The small molecule below binds the protein below.
Small molecule (SMILES): CCCOc1ccc2cc(S(=O)(=O)Nc3ccc(C(=O)O)cc3)ccc2c1

Sequence of chain 5.A:
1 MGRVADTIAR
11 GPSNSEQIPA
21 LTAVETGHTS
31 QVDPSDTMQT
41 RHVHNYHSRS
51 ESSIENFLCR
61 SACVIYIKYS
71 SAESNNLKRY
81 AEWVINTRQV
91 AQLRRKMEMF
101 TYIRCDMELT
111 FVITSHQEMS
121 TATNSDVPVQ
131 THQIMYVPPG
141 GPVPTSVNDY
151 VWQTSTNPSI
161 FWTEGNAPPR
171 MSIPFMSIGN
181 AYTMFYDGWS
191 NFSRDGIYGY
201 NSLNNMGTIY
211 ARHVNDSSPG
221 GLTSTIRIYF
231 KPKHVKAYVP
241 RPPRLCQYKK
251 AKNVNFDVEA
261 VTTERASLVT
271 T

Sequence of chain 5.C:
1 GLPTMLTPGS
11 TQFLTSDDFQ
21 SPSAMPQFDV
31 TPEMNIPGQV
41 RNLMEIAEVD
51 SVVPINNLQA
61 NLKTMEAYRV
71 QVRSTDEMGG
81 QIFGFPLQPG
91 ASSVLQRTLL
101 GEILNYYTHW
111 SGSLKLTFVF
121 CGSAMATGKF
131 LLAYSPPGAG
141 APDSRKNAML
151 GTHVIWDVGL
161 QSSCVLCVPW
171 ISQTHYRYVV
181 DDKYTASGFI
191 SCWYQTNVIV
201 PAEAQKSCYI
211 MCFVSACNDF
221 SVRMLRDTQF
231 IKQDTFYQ

Binding-site contacts:
Ligand atom C8 contacts residue ASN148 of chain 23.A at 3.3 Å.
Ligand atom C16 contacts residue THR235 of chain 5.C at 3.8 Å.
Ligand atom C16 contacts residue PHE236 of chain 5.C at 3.7 Å (hydrophobic).
Ligand atom C9 contacts residue ASN148 of chain 23.A at 3.7 Å.
Ligand atom N1 contacts residue GLN233 of chain 5.C at 3.3 Å (h-bond).
Ligand atom O5 contacts residue TYR229 of chain 5.A at 3.8 Å.
Ligand atom S1 contacts residue GLN233 of chain 5.C at 3.7 Å.
Ligand atom C20 contacts residue ARG212 of chain 23.A at 3.4 Å.
Ligand atom C10 contacts residue ASP234 of chain 5.C at 3.8 Å.
Ligand atom O2 contacts residue ASP234 of chain 5.C at 3.7 Å.
Ligand atom C20 contacts residue ARG227 of chain 5.A at 3.6 Å.
Ligand atom C1 contacts residue GLN153 of chain 23.A at 3.4 Å.
Ligand atom C4 contacts residue ASN148 of chain 23.A at 3.3 Å.
Ligand atom N1 contacts residue PHE236 of chain 5.C at 3.6 Å.
Ligand atom C8 contacts residue ASP234 of chain 5.C at 3.3 Å.
Ligand atom O1 contacts residue ASP149 of chain 23.A at 3.6 Å.
Ligand atom C4 contacts residue ASP149 of chain 23.A at 3.5 Å.
Ligand atom C6 contacts residue GLN153 of chain 23.A at 3.2 Å.
Ligand atom C14 contacts residue TYR66 of chain 5.A at 3.4 Å (hydrophobic).
Ligand atom C7 contacts residue THR235 of chain 5.C at 3.8 Å.
Ligand atom O2 contacts residue THR235 of chain 5.C at 3.0 Å.
Ligand atom O4 contacts residue ARG227 of chain 5.A at 3.3 Å (salt-bridge).
Ligand atom O5 contacts residue TRP152 of chain 23.A at 3.5 Å (h-bond).
Ligand atom O2 contacts residue PHE236 of chain 5.C at 3.4 Å (h-bond).
Ligand atom C3 contacts residue ASP149 of chain 23.A at 3.5 Å.
Ligand atom O4 contacts residue ARG212 of chain 23.A at 2.8 Å (salt-bridge).
Ligand atom C5 contacts residue GLN153 of chain 23.A at 3.2 Å.
Ligand atom C3 contacts residue ASN148 of chain 23.A at 3.5 Å.
Ligand atom C9 contacts residue ASP234 of chain 5.C at 3.6 Å.
Ligand atom C10 contacts residue ASN148 of chain 23.A at 3.7 Å.
Ligand atom O5 contacts residue ARG227 of chain 5.A at 3.5 Å (salt-bridge).
Ligand atom C13 contacts residue TYR66 of chain 5.A at 3.4 Å (hydrophobic).
Ligand atom O5 contacts residue ARG212 of chain 23.A at 3.3 Å (salt-bridge).
Ligand atom C2 contacts residue TYR66 of chain 5.A at 3.8 Å (hydrophobic).
Ligand atom O2 contacts residue GLN233 of chain 5.C at 3.0 Å.
Ligand atom N1 contacts residue GLN153 of chain 23.A at 2.7 Å (h-bond).
Ligand atom O1 contacts residue TYR150 of chain 23.A at 3.0 Å (h-bond).
Ligand atom C15 contacts residue TYR66 of chain 5.A at 3.4 Å (hydrophobic).
Ligand atom O1 contacts residue GLN233 of chain 5.C at 3.5 Å (h-bond).
Ligand atom C6 contacts residue PHE236 of chain 5.C at 3.5 Å (hydrophobic).

Sequence of chain 23.A:
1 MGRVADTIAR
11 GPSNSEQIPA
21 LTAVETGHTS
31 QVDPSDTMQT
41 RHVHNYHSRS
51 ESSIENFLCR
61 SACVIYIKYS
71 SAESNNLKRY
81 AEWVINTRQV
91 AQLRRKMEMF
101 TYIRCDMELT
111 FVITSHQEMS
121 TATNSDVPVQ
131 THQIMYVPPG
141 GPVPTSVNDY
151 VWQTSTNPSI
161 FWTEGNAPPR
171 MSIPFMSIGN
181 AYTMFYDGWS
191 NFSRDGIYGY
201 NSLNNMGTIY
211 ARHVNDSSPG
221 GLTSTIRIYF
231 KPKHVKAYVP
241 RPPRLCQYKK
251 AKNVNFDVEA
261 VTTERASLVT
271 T